The protein below binds the small molecule below.
Small molecule (SMILES): CC(=O)N[C@@H]1[C@@H](O)[C@H](O)[C@@H](CO)O[C@H]1O

Binding-site contacts:
Ligand atom C8 contacts residue HIS192 of chain 1.A at 4.1 Å.
Ligand atom O5 contacts residue ASN196 of chain 1.A at 2.4 Å (h-bond).
Ligand atom C8 contacts residue GLY195 of chain 1.A at 3.8 Å.
Ligand atom C7 contacts residue ASN196 of chain 1.A at 3.7 Å.
Ligand atom C3 contacts residue ASN196 of chain 1.A at 3.7 Å.
Ligand atom C1 contacts residue SER191 of chain 1.A at 4.4 Å.
Ligand atom C8 contacts residue ASN196 of chain 1.A at 4.2 Å.
Ligand atom O7 contacts residue ASN196 of chain 1.A at 3.9 Å.
Ligand atom N2 contacts residue ASN196 of chain 1.A at 2.9 Å (h-bond).
Ligand atom C2 contacts residue ASN196 of chain 1.A at 2.3 Å.
Ligand atom O5 contacts residue SER191 of chain 1.A at 4.3 Å.
Ligand atom C8 contacts residue LEU193 of chain 1.A at 3.9 Å (hydrophobic).
Ligand atom N2 contacts residue HIS192 of chain 1.A at 4.5 Å.
Ligand atom C4 contacts residue ASN196 of chain 1.A at 4.1 Å.
Ligand atom C5 contacts residue ASN196 of chain 1.A at 3.6 Å.
Ligand atom C1 contacts residue ASN196 of chain 1.A at 1.4 Å.
Ligand atom O6 contacts residue SER191 of chain 1.A at 4.4 Å.

Sequence of chain 1.A:
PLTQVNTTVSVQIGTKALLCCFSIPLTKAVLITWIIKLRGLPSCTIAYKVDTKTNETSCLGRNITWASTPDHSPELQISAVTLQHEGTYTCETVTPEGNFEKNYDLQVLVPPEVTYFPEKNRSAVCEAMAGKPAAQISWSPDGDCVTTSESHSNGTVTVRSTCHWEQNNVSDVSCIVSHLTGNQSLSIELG